Binding-site contacts:
Ligand atom C31 contacts residue GAL1 of chain 1.F at 2.4 Å.
Ligand atom C8 contacts residue GLN173 of chain 1.C at 4.4 Å.
Ligand atom O31 contacts residue GAL1 of chain 1.F at 1.4 Å.
Ligand atom C7 contacts residue GLN173 of chain 1.C at 3.4 Å.
Ligand atom C5 contacts residue GLN173 of chain 1.C at 4.0 Å.
Ligand atom C6 contacts residue GLN173 of chain 1.C at 4.1 Å.
Ligand atom C4 contacts residue GAL1 of chain 1.F at 3.8 Å.
Ligand atom C3 contacts residue GAL1 of chain 1.F at 3.6 Å.
Ligand atom C5 contacts residue TYR171 of chain 1.C at 4.2 Å (hydrophobic).
Ligand atom C4 contacts residue TYR171 of chain 1.C at 3.6 Å (hydrophobic).

This protein binds this small molecule.
Small molecule (SMILES): OCc1ccc2ccccc2c1

Sequence of chain 1.C:
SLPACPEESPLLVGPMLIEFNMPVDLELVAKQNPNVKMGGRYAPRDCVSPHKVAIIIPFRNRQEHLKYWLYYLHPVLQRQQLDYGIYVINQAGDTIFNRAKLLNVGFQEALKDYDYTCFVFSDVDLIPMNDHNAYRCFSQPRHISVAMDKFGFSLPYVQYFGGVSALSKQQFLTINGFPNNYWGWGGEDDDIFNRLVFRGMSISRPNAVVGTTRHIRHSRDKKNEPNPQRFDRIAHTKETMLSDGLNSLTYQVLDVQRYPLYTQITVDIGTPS